Binding-site contacts:
Ligand atom O1 contacts residue GLU197 of chain 1.A at 4.4 Å.
Ligand atom P1 contacts residue GLY120 of chain 1.A at 3.4 Å.
Ligand atom O1 contacts residue ALA199 of chain 1.A at 2.5 Å (h-bond).
Ligand atom C7 contacts residue ALA199 of chain 1.A at 4.4 Å (hydrophobic).
Ligand atom O1 contacts residue GLY120 of chain 1.A at 2.6 Å (h-bond).
Ligand atom C5 contacts residue VAL123 of chain 1.A at 4.4 Å (hydrophobic).
Ligand atom P1 contacts residue HIS444 of chain 1.A at 4.1 Å.
Ligand atom C6 contacts residue GLY119 of chain 1.A at 4.2 Å.
Ligand atom C2 contacts residue LEU339 of chain 1.A at 3.8 Å (hydrophobic).
Ligand atom C7 contacts residue GLY120 of chain 1.A at 4.3 Å.
Ligand atom C2 contacts residue ILE336 of chain 1.A at 4.0 Å (hydrophobic).
Ligand atom O1 contacts residue GLY118 of chain 1.A at 3.7 Å.
Ligand atom C4 contacts residue LEU339 of chain 1.A at 3.4 Å (hydrophobic).
Ligand atom C6 contacts residue GLY120 of chain 1.A at 4.0 Å.
Ligand atom C6 contacts residue SER198 of chain 1.A at 4.0 Å.
Ligand atom C5 contacts residue GLY120 of chain 1.A at 3.8 Å.
Ligand atom P1 contacts residue GLY118 of chain 1.A at 4.5 Å.
Ligand atom P1 contacts residue GLY119 of chain 1.A at 3.5 Å.
Ligand atom O2 contacts residue GLY120 of chain 1.A at 3.1 Å (h-bond).
Ligand atom C7 contacts residue PHE78 of chain 1.A at 4.2 Å (hydrophobic).
Ligand atom C7 contacts residue GLU197 of chain 1.A at 4.0 Å.
Ligand atom C7 contacts residue HIS444 of chain 1.A at 3.9 Å.
Ligand atom O2 contacts residue GLY119 of chain 1.A at 3.7 Å.
Ligand atom O1 contacts residue GLY119 of chain 1.A at 2.7 Å (h-bond).
Ligand atom C7 contacts residue GLY119 of chain 1.A at 3.3 Å.
Ligand atom C5 contacts residue GLY119 of chain 1.A at 3.5 Å.
Ligand atom C7 contacts residue GLY118 of chain 1.A at 3.9 Å.
Ligand atom O1 contacts residue SER198 of chain 1.A at 2.0 Å (h-bond).
Ligand atom O1 contacts residue GLY200 of chain 1.A at 4.5 Å.
Ligand atom C3 contacts residue LEU339 of chain 1.A at 3.2 Å (hydrophobic).
Ligand atom C7 contacts residue SER198 of chain 1.A at 2.5 Å.
Ligand atom P1 contacts residue SER198 of chain 1.A at 1.4 Å.
Ligand atom P1 contacts residue ALA199 of chain 1.A at 3.5 Å.
Ligand atom O2 contacts residue SER198 of chain 1.A at 2.9 Å (h-bond).

This small molecule binds to this protein.
Small molecule (SMILES): C[P](=O)(F)OC1CCCCC1

Sequence of chain 1.A:
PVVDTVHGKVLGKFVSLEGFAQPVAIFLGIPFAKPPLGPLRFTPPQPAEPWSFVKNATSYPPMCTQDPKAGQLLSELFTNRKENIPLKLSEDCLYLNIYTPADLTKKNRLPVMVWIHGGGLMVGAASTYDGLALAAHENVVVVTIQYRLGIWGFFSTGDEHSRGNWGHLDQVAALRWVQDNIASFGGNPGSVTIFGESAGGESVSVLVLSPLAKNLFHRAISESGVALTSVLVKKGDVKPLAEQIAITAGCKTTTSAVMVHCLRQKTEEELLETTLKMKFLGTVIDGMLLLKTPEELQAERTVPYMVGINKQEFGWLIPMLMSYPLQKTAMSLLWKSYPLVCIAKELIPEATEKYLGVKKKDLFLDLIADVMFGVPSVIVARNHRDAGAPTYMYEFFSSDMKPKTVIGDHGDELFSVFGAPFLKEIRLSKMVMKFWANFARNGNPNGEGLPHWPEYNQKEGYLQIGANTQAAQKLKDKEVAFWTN